A small-molecule ligand and the protein it binds are described below.
Small molecule (SMILES): COc1cc(CC(=O)c2ccc(C#N)cc2)c([N+](=O)[O-])cc1OC

Sequence of chain 57.C:
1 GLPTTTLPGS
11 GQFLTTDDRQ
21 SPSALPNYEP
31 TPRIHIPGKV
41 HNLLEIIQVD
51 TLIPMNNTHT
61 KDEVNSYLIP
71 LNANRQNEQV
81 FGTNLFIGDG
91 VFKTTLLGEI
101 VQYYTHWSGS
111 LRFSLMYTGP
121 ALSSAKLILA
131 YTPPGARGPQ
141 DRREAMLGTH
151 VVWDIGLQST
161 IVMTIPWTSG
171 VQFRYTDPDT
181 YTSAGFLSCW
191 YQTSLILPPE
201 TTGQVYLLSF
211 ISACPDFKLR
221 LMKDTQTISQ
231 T

Binding-site contacts:
Ligand atom C01 contacts residue PHE186 of chain 57.A at 2.8 Å (hydrophobic).
Ligand atom C01 contacts residue MET224 of chain 57.A at 3.7 Å (hydrophobic).
Ligand atom C18 contacts residue TYR152 of chain 57.A at 3.7 Å (hydrophobic).
Ligand atom C21 contacts residue TYR152 of chain 57.A at 3.6 Å (hydrophobic).
Ligand atom C01 contacts residue TYR128 of chain 57.A at 2.9 Å (hydrophobic).
Ligand atom C11 contacts residue TYR197 of chain 57.A at 3.5 Å (hydrophobic).
Ligand atom C09 contacts residue MET221 of chain 57.A at 3.9 Å (hydrophobic).
Ligand atom O20 contacts residue TYR152 of chain 57.A at 3.7 Å.
Ligand atom C10 contacts residue MET221 of chain 57.A at 3.9 Å (hydrophobic).
Ligand atom C15 contacts residue SER126 of chain 57.A at 3.5 Å.
Ligand atom O23 contacts residue VAL191 of chain 57.A at 3.9 Å.
Ligand atom C14 contacts residue LEU106 of chain 57.A at 3.5 Å (hydrophobic).
Ligand atom O23 contacts residue TYR152 of chain 57.A at 3.0 Å (h-bond).
Ligand atom O23 contacts residue LEU221 of chain 58.C at 3.9 Å.
Ligand atom C15 contacts residue TYR128 of chain 57.A at 3.1 Å (hydrophobic).
Ligand atom N22 contacts residue TYR152 of chain 57.A at 3.3 Å (h-bond).
Ligand atom C06 contacts residue TYR128 of chain 57.A at 3.4 Å (hydrophobic).
Ligand atom C04 contacts residue TYR128 of chain 57.A at 3.4 Å (hydrophobic).
Ligand atom O20 contacts residue PHE186 of chain 57.A at 3.8 Å.
Ligand atom C10 contacts residue TYR197 of chain 57.A at 3.7 Å (hydrophobic).
Ligand atom C05 contacts residue TYR128 of chain 57.A at 3.8 Å (hydrophobic).
Ligand atom C19 contacts residue TYR152 of chain 57.A at 3.9 Å (hydrophobic).
Ligand atom C08 contacts residue TYR128 of chain 57.A at 3.3 Å (hydrophobic).
Ligand atom O16 contacts residue TYR128 of chain 57.A at 2.9 Å (h-bond).
Ligand atom O02 contacts residue MET224 of chain 57.A at 3.5 Å.
Ligand atom C17 contacts residue TYR152 of chain 57.A at 3.8 Å (hydrophobic).
Ligand atom N13 contacts residue TYR197 of chain 57.A at 3.4 Å.
Ligand atom C06 contacts residue ILE104 of chain 57.A at 3.5 Å (hydrophobic).
Ligand atom N13 contacts residue GOL1 of chain 57.E at 3.7 Å.
Ligand atom O24 contacts residue VAL191 of chain 57.A at 3.1 Å.
Ligand atom C12 contacts residue TYR197 of chain 57.A at 3.5 Å (hydrophobic).
Ligand atom O02 contacts residue TYR128 of chain 57.A at 3.8 Å.
Ligand atom O16 contacts residue VAL188 of chain 57.A at 3.8 Å.
Ligand atom O24 contacts residue TYR152 of chain 57.A at 3.5 Å (h-bond).
Ligand atom N22 contacts residue VAL191 of chain 57.A at 3.9 Å.
Ligand atom C15 contacts residue TYR197 of chain 57.A at 3.8 Å (hydrophobic).
Ligand atom C07 contacts residue TYR128 of chain 57.A at 2.9 Å (hydrophobic).
Ligand atom C14 contacts residue TYR197 of chain 57.A at 3.7 Å (hydrophobic).
Ligand atom C08 contacts residue TYR197 of chain 57.A at 3.9 Å (hydrophobic).
Ligand atom C03 contacts residue TYR128 of chain 57.A at 3.7 Å (hydrophobic).

Sequence of chain 57.A:
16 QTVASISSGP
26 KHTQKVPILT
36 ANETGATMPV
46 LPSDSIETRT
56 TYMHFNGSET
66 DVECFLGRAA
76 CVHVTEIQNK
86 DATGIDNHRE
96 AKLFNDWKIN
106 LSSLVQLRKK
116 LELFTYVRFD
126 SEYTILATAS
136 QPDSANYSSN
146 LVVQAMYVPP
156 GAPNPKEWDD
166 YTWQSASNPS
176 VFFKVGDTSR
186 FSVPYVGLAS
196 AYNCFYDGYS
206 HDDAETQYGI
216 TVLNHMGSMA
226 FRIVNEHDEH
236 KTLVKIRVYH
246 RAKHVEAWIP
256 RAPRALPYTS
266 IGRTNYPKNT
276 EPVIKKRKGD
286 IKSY

Sequence of chain 58.C:
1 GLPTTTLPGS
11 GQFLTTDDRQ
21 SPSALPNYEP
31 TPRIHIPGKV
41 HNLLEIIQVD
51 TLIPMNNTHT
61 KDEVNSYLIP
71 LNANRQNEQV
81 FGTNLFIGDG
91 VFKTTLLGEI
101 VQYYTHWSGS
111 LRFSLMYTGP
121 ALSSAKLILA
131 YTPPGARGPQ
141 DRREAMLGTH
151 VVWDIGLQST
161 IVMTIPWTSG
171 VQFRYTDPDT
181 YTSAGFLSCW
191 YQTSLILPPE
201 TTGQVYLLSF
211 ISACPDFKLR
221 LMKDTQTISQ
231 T